Binding-site contacts:
Ligand atom C2 contacts residue HIS104 of chain 1.B at 4.0 Å.
Ligand atom C6 contacts residue GLU257 of chain 1.B at 3.5 Å.
Ligand atom C4 contacts residue GLU56 of chain 1.B at 4.1 Å.
Ligand atom O3 contacts residue HIS104 of chain 1.B at 3.0 Å (h-bond).
Ligand atom O2 contacts residue TRP57 of chain 1.B at 2.9 Å (h-bond).
Ligand atom O4 contacts residue TYR147 of chain 1.B at 3.4 Å (h-bond).
Ligand atom O4 contacts residue ASP198 of chain 1.B at 3.4 Å (salt-bridge).
Ligand atom O2 contacts residue HIS105 of chain 1.B at 2.7 Å (h-bond).
Ligand atom C4 contacts residue ASP198 of chain 1.B at 4.0 Å.
Ligand atom C5 contacts residue GLU257 of chain 1.B at 3.5 Å.
Ligand atom C6 contacts residue TRP285 of chain 1.B at 3.7 Å (hydrophobic).
Ligand atom O3 contacts residue HIS105 of chain 1.B at 4.0 Å.
Ligand atom C5 contacts residue TRP285 of chain 1.B at 3.6 Å (hydrophobic).
Ligand atom C2 contacts residue ASP198 of chain 1.B at 3.3 Å.
Ligand atom C3 contacts residue HIS104 of chain 1.B at 3.8 Å.
Ligand atom O2 contacts residue TRP201 of chain 1.B at 3.9 Å.
Ligand atom C4 contacts residue HIS35 of chain 1.B at 3.5 Å.
Ligand atom C4 contacts residue HIS104 of chain 1.B at 3.8 Å.
Ligand atom C1 contacts residue ARG231 of chain 1.B at 4.2 Å.
Ligand atom O3 contacts residue TRP285 of chain 1.B at 4.1 Å.
Ligand atom N5 contacts residue GLU257 of chain 1.B at 3.1 Å (salt-bridge).
Ligand atom C6 contacts residue TRP196 of chain 1.B at 3.9 Å (hydrophobic).
Ligand atom O4 contacts residue HIS104 of chain 1.B at 2.8 Å (h-bond).
Ligand atom C2 contacts residue TRP57 of chain 1.B at 4.0 Å (hydrophobic).
Ligand atom C3 contacts residue TRP57 of chain 1.B at 4.0 Å (hydrophobic).
Ligand atom N5 contacts residue ARG231 of chain 1.B at 3.9 Å.
Ligand atom C4 contacts residue TRP285 of chain 1.B at 3.6 Å (hydrophobic).
Ligand atom O2 contacts residue ASP198 of chain 1.B at 4.2 Å.
Ligand atom C3 contacts residue GLU56 of chain 1.B at 3.4 Å.
Ligand atom O3 contacts residue TRP57 of chain 1.B at 3.3 Å (h-bond).
Ligand atom O3 contacts residue GLU56 of chain 1.B at 2.5 Å (salt-bridge).
Ligand atom N5 contacts residue ASP198 of chain 1.B at 2.7 Å (salt-bridge).
Ligand atom N5 contacts residue TRP196 of chain 1.B at 4.2 Å.
Ligand atom C1 contacts residue GLU257 of chain 1.B at 3.4 Å.
Ligand atom C6 contacts residue HIS35 of chain 1.B at 3.8 Å.
Ligand atom O4 contacts residue HIS35 of chain 1.B at 2.9 Å (h-bond).
Ligand atom C1 contacts residue ASP198 of chain 1.B at 3.1 Å.
Ligand atom C5 contacts residue ASP198 of chain 1.B at 3.8 Å.
Ligand atom C3 contacts residue TRP285 of chain 1.B at 3.8 Å (hydrophobic).
Ligand atom C2 contacts residue HIS105 of chain 1.B at 3.5 Å.

Sequence of chain 1.B:
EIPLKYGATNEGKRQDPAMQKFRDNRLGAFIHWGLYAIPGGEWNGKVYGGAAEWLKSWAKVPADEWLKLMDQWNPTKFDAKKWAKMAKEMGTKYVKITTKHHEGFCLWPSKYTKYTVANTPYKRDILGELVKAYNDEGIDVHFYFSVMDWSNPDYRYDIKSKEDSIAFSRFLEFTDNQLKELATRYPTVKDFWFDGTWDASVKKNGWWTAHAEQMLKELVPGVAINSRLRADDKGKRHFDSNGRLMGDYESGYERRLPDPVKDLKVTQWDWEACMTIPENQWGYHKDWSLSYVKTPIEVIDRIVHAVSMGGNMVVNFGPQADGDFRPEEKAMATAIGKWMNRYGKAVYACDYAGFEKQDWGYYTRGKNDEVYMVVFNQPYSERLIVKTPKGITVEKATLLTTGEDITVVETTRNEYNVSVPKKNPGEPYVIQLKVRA

The protein below binds the small molecule below.
Small molecule (SMILES): C[C@@H]1NC[C@@H](O)[C@H](O)[C@@H]1O